Sequence of chain 3.A:
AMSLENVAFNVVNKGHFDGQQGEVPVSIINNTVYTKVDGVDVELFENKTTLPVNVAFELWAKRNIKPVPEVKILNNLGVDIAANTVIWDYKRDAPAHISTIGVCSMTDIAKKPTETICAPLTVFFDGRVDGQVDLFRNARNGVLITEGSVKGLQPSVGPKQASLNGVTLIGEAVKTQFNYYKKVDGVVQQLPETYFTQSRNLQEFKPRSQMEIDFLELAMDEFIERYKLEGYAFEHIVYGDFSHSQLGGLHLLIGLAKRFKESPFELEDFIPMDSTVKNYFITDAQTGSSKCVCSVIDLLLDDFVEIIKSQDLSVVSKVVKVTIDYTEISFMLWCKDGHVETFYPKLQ

Binding-site contacts:
Ligand atom C03 contacts residue LYS49 of chain 3.A at 3.9 Å.
Ligand atom C05 contacts residue GLU47 of chain 3.A at 3.8 Å.
Ligand atom N02 contacts residue GLU47 of chain 3.A at 3.7 Å.
Ligand atom C06 contacts residue PHE46 of chain 3.A at 3.8 Å (hydrophobic).
Ligand atom S07 contacts residue GLU269 of chain 1.A at 4.2 Å.
Ligand atom N09 contacts residue LEU45 of chain 3.A at 3.7 Å.
Ligand atom C08 contacts residue GLU44 of chain 3.A at 3.9 Å.
Ligand atom C04 contacts residue GLU47 of chain 3.A at 3.2 Å.
Ligand atom N02 contacts residue LYS49 of chain 3.A at 4.2 Å.
Ligand atom C04 contacts residue PHE46 of chain 3.A at 4.0 Å (hydrophobic).
Ligand atom C06 contacts residue TRP61 of chain 3.A at 3.7 Å (hydrophobic).
Ligand atom S07 contacts residue LEU45 of chain 3.A at 3.4 Å (h-bond).
Ligand atom C08 contacts residue LEU45 of chain 3.A at 3.7 Å (hydrophobic).
Ligand atom C03 contacts residue GLU47 of chain 3.A at 3.5 Å.
Ligand atom C01 contacts residue ASP94 of chain 3.A at 3.9 Å.
Ligand atom N10 contacts residue GLU44 of chain 3.A at 4.2 Å.
Ligand atom S07 contacts residue PHE46 of chain 3.A at 4.0 Å.
Ligand atom N02 contacts residue ASP94 of chain 3.A at 4.3 Å.
Ligand atom N10 contacts residue PHE46 of chain 3.A at 3.7 Å.
Ligand atom C08 contacts residue PHE46 of chain 3.A at 3.4 Å (hydrophobic).
Ligand atom S07 contacts residue TRP61 of chain 3.A at 3.8 Å.
Ligand atom N09 contacts residue GLU44 of chain 3.A at 2.7 Å (salt-bridge).
Ligand atom C08 contacts residue GLU47 of chain 3.A at 3.5 Å.
Ligand atom N09 contacts residue GLU47 of chain 3.A at 3.7 Å.
Ligand atom N09 contacts residue PHE46 of chain 3.A at 3.5 Å.
Ligand atom N10 contacts residue GLU47 of chain 3.A at 3.0 Å (salt-bridge).
Ligand atom C05 contacts residue PHE46 of chain 3.A at 3.8 Å (hydrophobic).

Sequence of chain 1.A:
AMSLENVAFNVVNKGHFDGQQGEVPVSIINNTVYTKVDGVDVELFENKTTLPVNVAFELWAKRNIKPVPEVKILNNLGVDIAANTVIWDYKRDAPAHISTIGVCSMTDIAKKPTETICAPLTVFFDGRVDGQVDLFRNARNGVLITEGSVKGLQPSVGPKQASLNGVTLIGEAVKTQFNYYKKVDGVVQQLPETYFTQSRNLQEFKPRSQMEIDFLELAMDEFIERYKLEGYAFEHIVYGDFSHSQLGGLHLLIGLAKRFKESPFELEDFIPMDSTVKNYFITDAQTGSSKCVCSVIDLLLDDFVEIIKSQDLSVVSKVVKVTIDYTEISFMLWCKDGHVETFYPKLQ

A protein and the small-molecule ligand that binds it are described below.
Small molecule (SMILES): CN(C)Cc1csc(N)n1